Sequence of chain 30.A:
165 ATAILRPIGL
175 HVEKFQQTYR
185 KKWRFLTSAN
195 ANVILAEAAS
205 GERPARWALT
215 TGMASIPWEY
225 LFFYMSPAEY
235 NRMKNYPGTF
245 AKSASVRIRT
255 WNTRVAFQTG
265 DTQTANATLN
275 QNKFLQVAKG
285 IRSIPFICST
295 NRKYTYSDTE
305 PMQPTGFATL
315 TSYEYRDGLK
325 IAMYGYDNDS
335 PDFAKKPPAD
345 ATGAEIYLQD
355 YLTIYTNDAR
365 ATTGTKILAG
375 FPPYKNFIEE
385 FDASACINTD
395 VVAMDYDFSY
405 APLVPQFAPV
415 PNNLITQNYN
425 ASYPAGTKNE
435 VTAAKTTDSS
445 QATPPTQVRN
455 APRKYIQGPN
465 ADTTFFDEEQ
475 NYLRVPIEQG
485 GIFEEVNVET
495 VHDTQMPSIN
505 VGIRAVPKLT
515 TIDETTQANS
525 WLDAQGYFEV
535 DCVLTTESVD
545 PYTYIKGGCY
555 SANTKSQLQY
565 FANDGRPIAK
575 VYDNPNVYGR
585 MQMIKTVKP

A protein and the small-molecule ligand that binds it are described below.
Small molecule (SMILES): N=c1ccn([C@H]2C[C@H](O[P](=O)(O)OC[C@H]3O[C@@H](n4cnc5c(N)ncnc54)C[C@@H]3O[P](=O)(O)OC[C@H]3O[C@@H](n4cnc5c(N)ncnc54)C[C@@H]3O)[C@@H](CO[P](=O)(O)O[C@H]3C[C@H](n4ccc(N)nc4=O)O[C@@H]3CO[P](=O)(O)O[C@H]3C[C@H](n4cnc5c(=O)nc(N)[nH]c54)O[C@@H]3CO[P](=O)(O)O[C@H]3C[C@H](n4cnc5c(=O)nc(N)[nH]c54)O[C@@H]3CO[P](=O)(O)O[C@H]3C[C@H](n4cnc5c(N)ncnc54)O[C@@H]3CO[P](=O)(O)O[C@H]3C[C@H](n4ccc(N)nc4=O)O[C@@H]3COP(=O)=O)O2)c(=O)[nH]1

Sequence of chain 31.A:
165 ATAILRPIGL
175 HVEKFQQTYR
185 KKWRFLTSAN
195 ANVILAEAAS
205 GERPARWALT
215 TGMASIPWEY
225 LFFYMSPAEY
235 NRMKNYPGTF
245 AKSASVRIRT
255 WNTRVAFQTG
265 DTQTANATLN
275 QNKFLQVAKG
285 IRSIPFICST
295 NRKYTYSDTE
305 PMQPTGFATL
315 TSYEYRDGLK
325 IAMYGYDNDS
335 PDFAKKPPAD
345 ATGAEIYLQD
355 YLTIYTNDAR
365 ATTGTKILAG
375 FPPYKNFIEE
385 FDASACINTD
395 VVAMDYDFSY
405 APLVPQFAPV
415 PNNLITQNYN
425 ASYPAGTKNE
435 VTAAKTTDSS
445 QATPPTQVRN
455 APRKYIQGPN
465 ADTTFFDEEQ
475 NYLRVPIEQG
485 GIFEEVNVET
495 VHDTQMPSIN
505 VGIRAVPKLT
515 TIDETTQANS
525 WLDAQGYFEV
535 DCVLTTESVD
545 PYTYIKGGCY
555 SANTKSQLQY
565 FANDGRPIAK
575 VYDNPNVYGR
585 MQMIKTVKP

Binding-site contacts:
Ligand atom O4' contacts residue GLN499 of chain 31.A at 3.0 Å (h-bond).
Ligand atom N1 contacts residue ASP401 of chain 31.A at 2.6 Å (salt-bridge).
Ligand atom N6 contacts residue GLN410 of chain 30.A at 2.7 Å (h-bond).
Ligand atom C5 contacts residue ASP497 of chain 31.A at 3.1 Å.
Ligand atom OP1 contacts residue PRO501 of chain 31.A at 3.1 Å.
Ligand atom N1 contacts residue MET398 of chain 31.A at 3.0 Å.
Ligand atom O4' contacts residue THR558 of chain 30.A at 3.1 Å.
Ligand atom O6 contacts residue ASP401 of chain 31.A at 2.7 Å (salt-bridge).
Ligand atom C6 contacts residue ASN491 of chain 30.A at 3.1 Å.
Ligand atom O2 contacts residue LYS559 of chain 30.A at 2.8 Å (salt-bridge).
Ligand atom OP2 contacts residue ASN491 of chain 30.A at 2.9 Å.
Ligand atom C2 contacts residue MET398 of chain 31.A at 2.7 Å (hydrophobic).
Ligand atom C2 contacts residue ASP401 of chain 31.A at 3.1 Å.
Ligand atom N4 contacts residue ARG170 of chain 30.A at 0.6 Å (salt-bridge).
Ligand atom N3 contacts residue ARG170 of chain 30.A at 2.0 Å (salt-bridge).
Ligand atom N4 contacts residue DG2 of chain 31.B at 2.9 Å (h-bond).
Ligand atom C2 contacts residue ASP399 of chain 31.A at 3.1 Å.
Ligand atom N6 contacts residue SER555 of chain 30.A at 3.1 Å.
Ligand atom OP1 contacts residue GLY284 of chain 31.A at 3.0 Å.
Ligand atom O2 contacts residue DG2 of chain 31.B at 2.8 Å (h-bond).
Ligand atom C5 contacts residue ARG170 of chain 30.A at 2.4 Å.
Ligand atom C4 contacts residue ASP497 of chain 31.A at 3.1 Å.
Ligand atom C4 contacts residue ASN491 of chain 30.A at 2.5 Å.
Ligand atom N2 contacts residue SER403 of chain 31.A at 3.0 Å (h-bond).
Ligand atom O3' contacts residue VAL492 of chain 30.A at 3.2 Å.
Ligand atom O2 contacts residue THR558 of chain 30.A at 2.7 Å (h-bond).
Ligand atom N7 contacts residue GLN499 of chain 31.A at 2.8 Å (h-bond).
Ligand atom O2 contacts residue PRO171 of chain 30.A at 3.0 Å (h-bond).
Ligand atom N3 contacts residue DG2 of chain 31.B at 2.9 Å (h-bond).
Ligand atom C4 contacts residue ARG170 of chain 30.A at 1.2 Å.
Ligand atom N7 contacts residue THR498 of chain 31.A at 3.1 Å.
Ligand atom OP2 contacts residue VAL492 of chain 30.A at 2.5 Å (h-bond).
Ligand atom O3' contacts residue LYS178 of chain 30.A at 2.9 Å.
Ligand atom O3' contacts residue PRO289 of chain 31.A at 3.1 Å.
Ligand atom OP2 contacts residue SER287 of chain 31.A at 2.9 Å.
Ligand atom OP1 contacts residue PRO289 of chain 31.A at 3.2 Å.
Ligand atom N1 contacts residue PRO545 of chain 30.A at 3.2 Å.
Ligand atom N2 contacts residue ASP401 of chain 31.A at 2.8 Å (salt-bridge).
Ligand atom C5 contacts residue ASN491 of chain 30.A at 2.3 Å.
Ligand atom N4 contacts residue ASN491 of chain 30.A at 2.7 Å (h-bond).